The small molecule below binds the protein below.
Small molecule (SMILES): Cc1cc(CCCOc2c(C)cc(-c3nnn(C)n3)cc2C)on1

Sequence of chain 7.A:
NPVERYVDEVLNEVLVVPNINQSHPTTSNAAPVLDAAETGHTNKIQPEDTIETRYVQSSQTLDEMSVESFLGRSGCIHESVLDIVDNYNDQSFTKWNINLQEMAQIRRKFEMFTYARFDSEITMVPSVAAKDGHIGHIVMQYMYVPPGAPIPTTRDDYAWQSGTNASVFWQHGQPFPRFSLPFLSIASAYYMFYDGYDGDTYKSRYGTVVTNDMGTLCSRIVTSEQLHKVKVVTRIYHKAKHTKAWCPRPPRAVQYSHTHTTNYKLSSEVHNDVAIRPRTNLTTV

Binding-site contacts:
Ligand atom CM6 contacts residue LEU181 of chain 7.A at 3.8 Å (hydrophobic).
Ligand atom C6B contacts residue LEU181 of chain 7.A at 3.5 Å (hydrophobic).
Ligand atom N2 contacts residue MET214 of chain 7.A at 3.8 Å.
Ligand atom N3A contacts residue TYR144 of chain 7.A at 3.2 Å.
Ligand atom C5 contacts residue MET214 of chain 7.A at 3.4 Å (hydrophobic).
Ligand atom CM2 contacts residue ILE122 of chain 7.A at 3.8 Å (hydrophobic).
Ligand atom N1A contacts residue MET124 of chain 7.A at 3.6 Å.
Ligand atom C4 contacts residue LEU100 of chain 7.A at 3.9 Å (hydrophobic).
Ligand atom C4 contacts residue TYR190 of chain 7.A at 3.7 Å (hydrophobic).
Ligand atom C1B contacts residue ILE98 of chain 7.A at 3.7 Å (hydrophobic).
Ligand atom N4A contacts residue PHE179 of chain 7.A at 3.5 Å.
Ligand atom C3 contacts residue LEU100 of chain 7.A at 3.8 Å (hydrophobic).
Ligand atom CM6 contacts residue LEU184 of chain 7.A at 3.7 Å (hydrophobic).
Ligand atom N5A contacts residue MET124 of chain 7.A at 3.9 Å.
Ligand atom C4 contacts residue MET214 of chain 7.A at 3.7 Å (hydrophobic).
Ligand atom C1B contacts residue LEU181 of chain 7.A at 4.0 Å (hydrophobic).
Ligand atom C2B contacts residue ILE122 of chain 7.A at 4.0 Å (hydrophobic).
Ligand atom N1A contacts residue PHE179 of chain 7.A at 3.3 Å.
Ligand atom N5A contacts residue PHE179 of chain 7.A at 3.3 Å.
Ligand atom N3A contacts residue PHE179 of chain 7.A at 3.7 Å.
Ligand atom O1 contacts residue LEU100 of chain 7.A at 3.7 Å.
Ligand atom CM4 contacts residue ALA166 of chain 7.A at 3.1 Å (hydrophobic).
Ligand atom C5B contacts residue TYR144 of chain 7.A at 3.8 Å (hydrophobic).
Ligand atom C5B contacts residue LEU181 of chain 7.A at 3.6 Å (hydrophobic).
Ligand atom CM3 contacts residue TYR190 of chain 7.A at 3.6 Å (hydrophobic).
Ligand atom CM4 contacts residue TYR142 of chain 7.A at 3.7 Å (hydrophobic).
Ligand atom CM6 contacts residue TYR144 of chain 7.A at 3.7 Å (hydrophobic).
Ligand atom O1 contacts residue MET214 of chain 7.A at 3.2 Å.
Ligand atom N2 contacts residue LEU100 of chain 7.A at 3.8 Å.
Ligand atom C2A contacts residue LEU217 of chain 7.A at 4.0 Å (hydrophobic).
Ligand atom C1C contacts residue MET214 of chain 7.A at 3.2 Å (hydrophobic).
Ligand atom O1B contacts residue ILE98 of chain 7.A at 3.2 Å.
Ligand atom CM4 contacts residue TYR144 of chain 7.A at 3.8 Å (hydrophobic).
Ligand atom CM2 contacts residue ILE77 of chain 7.A at 3.8 Å (hydrophobic).
Ligand atom C2A contacts residue PHE179 of chain 7.A at 3.5 Å (hydrophobic).
Ligand atom C6B contacts residue ILE98 of chain 7.A at 3.8 Å (hydrophobic).
Ligand atom N4A contacts residue TYR144 of chain 7.A at 3.7 Å.
Ligand atom N1A contacts residue LEU217 of chain 7.A at 3.3 Å.
Ligand atom N5A contacts residue LEU217 of chain 7.A at 3.6 Å.
Ligand atom CM4 contacts residue VAL168 of chain 7.A at 3.9 Å (hydrophobic).